The protein below binds the small molecule below.
Small molecule (SMILES): CC(C)(COP(=O)(O)O)[C@@H](O)C(=O)NCCCC(=O)O

Binding-site contacts:
Ligand atom OAI contacts residue ARG65 of chain 1.C at 2.8 Å (salt-bridge).
Ligand atom OAC contacts residue ALA180 of chain 1.C at 3.1 Å.
Ligand atom CAB contacts residue ARG263 of chain 1.C at 3.6 Å.
Ligand atom OAE contacts residue ARG263 of chain 1.C at 2.9 Å (salt-bridge).
Ligand atom CAJ contacts residue ALA179 of chain 1.C at 3.8 Å (hydrophobic).
Ligand atom OAC contacts residue ALA179 of chain 1.C at 3.3 Å (h-bond).
Ligand atom OAI contacts residue ARG64 of chain 1.C at 3.6 Å (salt-bridge).
Ligand atom NAN contacts residue PHE230 of chain 1.C at 3.6 Å.
Ligand atom PAT contacts residue SER62 of chain 1.C at 3.4 Å.
Ligand atom OAF contacts residue ALA180 of chain 1.C at 3.6 Å.
Ligand atom OAH contacts residue SER61 of chain 1.C at 2.5 Å (h-bond).
Ligand atom OAF contacts residue ASN59 of chain 1.C at 3.6 Å.
Ligand atom OAC contacts residue ANP1 of chain 1.Q at 3.4 Å (h-bond).
Ligand atom OAI contacts residue SER62 of chain 1.C at 3.6 Å (h-bond).
Ligand atom OAD contacts residue LEU232 of chain 1.C at 3.8 Å.
Ligand atom OAE contacts residue SER62 of chain 1.C at 2.8 Å (h-bond).
Ligand atom OAD contacts residue ASN258 of chain 1.C at 2.8 Å (h-bond).
Ligand atom CAM contacts residue ARG65 of chain 1.C at 3.7 Å.
Ligand atom CAP contacts residue VAL181 of chain 1.C at 3.6 Å (hydrophobic).
Ligand atom OAD contacts residue PHE230 of chain 1.C at 3.8 Å.
Ligand atom OAE contacts residue SER61 of chain 1.C at 3.8 Å.
Ligand atom CAR contacts residue ASN258 of chain 1.C at 3.7 Å.
Ligand atom OAO contacts residue ARG263 of chain 1.C at 3.2 Å (salt-bridge).
Ligand atom CAL contacts residue ANP1 of chain 1.Q at 3.3 Å.
Ligand atom CAQ contacts residue PHE230 of chain 1.C at 3.8 Å (hydrophobic).
Ligand atom OAF contacts residue ANP1 of chain 1.Q at 3.5 Å (h-bond).
Ligand atom OAH contacts residue SER62 of chain 1.C at 3.1 Å (h-bond).
Ligand atom OAG contacts residue ARG65 of chain 1.C at 3.1 Å (salt-bridge).
Ligand atom CAA contacts residue SER61 of chain 1.C at 3.6 Å.
Ligand atom NAN contacts residue ALA178 of chain 1.C at 2.8 Å (h-bond).
Ligand atom PAT contacts residue ARG263 of chain 1.C at 3.8 Å.
Ligand atom CAK contacts residue PHE230 of chain 1.C at 3.4 Å (hydrophobic).
Ligand atom OAC contacts residue VAL181 of chain 1.C at 2.7 Å (h-bond).
Ligand atom CAP contacts residue ALA180 of chain 1.C at 3.4 Å (hydrophobic).
Ligand atom CAK contacts residue ALA178 of chain 1.C at 3.6 Å (hydrophobic).
Ligand atom OAG contacts residue ASN258 of chain 1.C at 2.7 Å (h-bond).
Ligand atom CAP contacts residue ANP1 of chain 1.Q at 3.1 Å.
Ligand atom OAH contacts residue GLY63 of chain 1.C at 2.8 Å (h-bond).
Ligand atom OAG contacts residue PHE230 of chain 1.C at 3.5 Å.
Ligand atom OAH contacts residue ARG64 of chain 1.C at 3.7 Å.

Sequence of chain 1.C:
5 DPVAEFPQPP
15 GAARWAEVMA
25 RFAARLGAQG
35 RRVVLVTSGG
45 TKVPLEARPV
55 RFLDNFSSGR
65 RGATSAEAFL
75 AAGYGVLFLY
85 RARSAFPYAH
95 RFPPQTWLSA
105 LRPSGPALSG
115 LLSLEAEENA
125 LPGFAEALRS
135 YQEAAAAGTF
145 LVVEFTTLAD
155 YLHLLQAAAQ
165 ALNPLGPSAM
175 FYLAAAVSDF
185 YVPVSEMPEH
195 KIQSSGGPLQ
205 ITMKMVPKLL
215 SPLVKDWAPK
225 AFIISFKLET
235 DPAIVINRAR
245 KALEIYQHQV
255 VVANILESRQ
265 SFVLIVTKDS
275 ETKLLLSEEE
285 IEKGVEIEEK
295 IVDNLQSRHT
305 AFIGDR